The small molecule below binds the protein below.
Small molecule (SMILES): CC(=O)N[C@@H]1[C@@H](O)[C@H](O)[C@@H](CO)O[C@H]1O

Sequence of chain 1.B:
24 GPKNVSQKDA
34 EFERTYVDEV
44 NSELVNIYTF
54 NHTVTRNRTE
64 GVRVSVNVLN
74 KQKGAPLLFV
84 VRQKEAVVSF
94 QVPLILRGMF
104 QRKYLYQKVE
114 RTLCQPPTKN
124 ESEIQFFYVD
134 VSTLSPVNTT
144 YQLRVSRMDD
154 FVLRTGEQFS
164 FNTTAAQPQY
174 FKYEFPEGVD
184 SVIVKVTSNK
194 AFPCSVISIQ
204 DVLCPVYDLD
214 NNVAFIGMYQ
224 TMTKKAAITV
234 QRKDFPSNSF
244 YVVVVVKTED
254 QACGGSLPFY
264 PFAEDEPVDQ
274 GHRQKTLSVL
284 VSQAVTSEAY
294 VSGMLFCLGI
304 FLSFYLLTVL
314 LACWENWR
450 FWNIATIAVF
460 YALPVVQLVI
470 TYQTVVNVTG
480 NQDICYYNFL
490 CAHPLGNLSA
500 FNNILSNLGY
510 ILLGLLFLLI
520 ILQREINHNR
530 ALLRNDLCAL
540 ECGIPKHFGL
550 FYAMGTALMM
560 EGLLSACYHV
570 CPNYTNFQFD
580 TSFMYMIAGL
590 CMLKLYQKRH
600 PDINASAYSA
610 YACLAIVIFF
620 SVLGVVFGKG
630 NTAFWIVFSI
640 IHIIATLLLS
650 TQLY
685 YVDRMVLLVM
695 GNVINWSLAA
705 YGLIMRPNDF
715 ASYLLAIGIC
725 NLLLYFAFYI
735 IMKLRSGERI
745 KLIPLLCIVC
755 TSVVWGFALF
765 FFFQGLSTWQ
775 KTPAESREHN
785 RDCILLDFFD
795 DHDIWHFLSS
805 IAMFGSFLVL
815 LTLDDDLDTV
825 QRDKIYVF

Binding-site contacts:
Ligand atom C8 contacts residue LEU47 of chain 1.B at 4.4 Å (hydrophobic).
Ligand atom O3 contacts residue ASN141 of chain 1.B at 3.1 Å (h-bond).
Ligand atom C8 contacts residue GLU42 of chain 1.B at 3.4 Å.
Ligand atom C2 contacts residue ASN141 of chain 1.B at 2.5 Å.
Ligand atom N2 contacts residue ASN141 of chain 1.B at 3.4 Å (h-bond).
Ligand atom C5 contacts residue ASN141 of chain 1.B at 3.6 Å.
Ligand atom C1 contacts residue ASN141 of chain 1.B at 1.4 Å.
Ligand atom C3 contacts residue ASN141 of chain 1.B at 3.7 Å.
Ligand atom C7 contacts residue GLU42 of chain 1.B at 3.1 Å.
Ligand atom N2 contacts residue GLU42 of chain 1.B at 3.6 Å (salt-bridge).
Ligand atom C4 contacts residue ASN141 of chain 1.B at 4.3 Å.
Ligand atom O7 contacts residue GLU42 of chain 1.B at 3.2 Å (salt-bridge).
Ligand atom O3 contacts residue ASN44 of chain 1.B at 3.8 Å.
Ligand atom C7 contacts residue ASN141 of chain 1.B at 4.3 Å.
Ligand atom C2 contacts residue GLU42 of chain 1.B at 4.3 Å.
Ligand atom O5 contacts residue ASN141 of chain 1.B at 2.4 Å (h-bond).
Ligand atom C8 contacts residue ASN141 of chain 1.B at 4.4 Å.